The protein below binds the small molecule below.
Small molecule (SMILES): CC(=O)N[C@H]1[C@H]([C@H](O)[C@H](O)CO)O[C@@](OC[C@H]2O[C@@H](O[C@H]3[C@H](O)[C@@H](O)[C@H](O)O[C@@H]3CO)[C@H](O)[C@@H](O)[C@H]2O)(C(=O)O)C[C@@H]1O

Sequence of chain 1.A:
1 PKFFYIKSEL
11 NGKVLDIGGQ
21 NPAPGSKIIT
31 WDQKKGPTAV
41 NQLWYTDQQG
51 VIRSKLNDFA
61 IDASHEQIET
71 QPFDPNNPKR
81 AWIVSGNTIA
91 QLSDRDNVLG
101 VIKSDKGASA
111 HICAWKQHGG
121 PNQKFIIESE

Binding-site contacts:
Ligand atom C1 contacts residue SER109 of chain 1.A at 3.5 Å.
Ligand atom C9 contacts residue GLY19 of chain 1.A at 4.0 Å.
Ligand atom O2 contacts residue LYS34 of chain 1.A at 2.9 Å (salt-bridge).
Ligand atom C3 contacts residue ASN41 of chain 1.A at 3.9 Å.
Ligand atom O1A contacts residue TRP31 of chain 1.A at 3.9 Å.
Ligand atom C8 contacts residue GLY18 of chain 1.A at 4.0 Å.
Ligand atom C2 contacts residue GLN20 of chain 1.A at 3.7 Å.
Ligand atom O4 contacts residue GLY19 of chain 1.A at 2.9 Å (h-bond).
Ligand atom C2 contacts residue ASN41 of chain 1.A at 4.1 Å.
Ligand atom O4 contacts residue GLY18 of chain 1.A at 3.6 Å.
Ligand atom C8 contacts residue GLY19 of chain 1.A at 3.8 Å.
Ligand atom O9 contacts residue GLY19 of chain 1.A at 3.5 Å (h-bond).
Ligand atom O1B contacts residue ILE29 of chain 1.A at 3.6 Å.
Ligand atom O6 contacts residue TRP31 of chain 1.A at 3.4 Å.
Ligand atom O4 contacts residue ASP16 of chain 1.A at 2.7 Å (salt-bridge).
Ligand atom O1B contacts residue SER109 of chain 1.A at 3.9 Å.
Ligand atom O4 contacts residue ILE29 of chain 1.A at 4.1 Å.
Ligand atom C3 contacts residue TRP31 of chain 1.A at 3.9 Å (hydrophobic).
Ligand atom C5 contacts residue TRP31 of chain 1.A at 3.8 Å (hydrophobic).
Ligand atom C3 contacts residue GLY19 of chain 1.A at 3.9 Å.
Ligand atom O2 contacts residue GLN20 of chain 1.A at 2.6 Å (h-bond).
Ligand atom C2 contacts residue LYS34 of chain 1.A at 3.8 Å.
Ligand atom O3 contacts residue LYS34 of chain 1.A at 2.9 Å (salt-bridge).
Ligand atom C4 contacts residue TRP31 of chain 1.A at 3.7 Å (hydrophobic).
Ligand atom O4 contacts residue ASN41 of chain 1.A at 3.8 Å.
Ligand atom O5 contacts residue GLY19 of chain 1.A at 3.8 Å.
Ligand atom O3 contacts residue TRP31 of chain 1.A at 3.9 Å.
Ligand atom O3 contacts residue ASP16 of chain 1.A at 2.4 Å (salt-bridge).
Ligand atom C9 contacts residue GLY18 of chain 1.A at 3.9 Å.
Ligand atom C6 contacts residue ILE29 of chain 1.A at 3.9 Å (hydrophobic).
Ligand atom C6 contacts residue TRP31 of chain 1.A at 3.6 Å (hydrophobic).
Ligand atom C4 contacts residue ASP16 of chain 1.A at 3.4 Å.
Ligand atom O9 contacts residue GLY18 of chain 1.A at 2.8 Å (h-bond).
Ligand atom O3 contacts residue GLY19 of chain 1.A at 3.2 Å.
Ligand atom O3 contacts residue ASN41 of chain 1.A at 2.9 Å (h-bond).
Ligand atom O4 contacts residue GLY19 of chain 1.A at 3.9 Å.
Ligand atom O4 contacts residue ILE17 of chain 1.A at 3.7 Å.
Ligand atom C3 contacts residue LYS34 of chain 1.A at 3.7 Å.
Ligand atom O1A contacts residue SER109 of chain 1.A at 2.6 Å (h-bond).
Ligand atom C3 contacts residue ASP16 of chain 1.A at 3.4 Å.